Sequence of chain 1.C:
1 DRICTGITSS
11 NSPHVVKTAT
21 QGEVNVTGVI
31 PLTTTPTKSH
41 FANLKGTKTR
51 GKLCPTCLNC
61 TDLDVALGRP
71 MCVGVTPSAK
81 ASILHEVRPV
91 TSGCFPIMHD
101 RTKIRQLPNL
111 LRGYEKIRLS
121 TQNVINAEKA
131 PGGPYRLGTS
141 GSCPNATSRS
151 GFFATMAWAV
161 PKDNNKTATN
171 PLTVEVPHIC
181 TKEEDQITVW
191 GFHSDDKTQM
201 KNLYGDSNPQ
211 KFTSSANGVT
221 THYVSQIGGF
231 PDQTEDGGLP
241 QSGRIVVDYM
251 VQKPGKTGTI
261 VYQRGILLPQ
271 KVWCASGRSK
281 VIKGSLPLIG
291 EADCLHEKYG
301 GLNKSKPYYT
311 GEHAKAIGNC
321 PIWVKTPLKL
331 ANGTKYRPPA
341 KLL

A small-molecule ligand and the protein it binds are described below.
Small molecule (SMILES): CC(=O)N[C@H]1[C@H](O[C@H]2[C@H](O)[C@@H](NC(C)=O)CO[C@@H]2CO)O[C@H](CO)[C@@H](O)[C@@H]1O

Sequence of chain 1.D:
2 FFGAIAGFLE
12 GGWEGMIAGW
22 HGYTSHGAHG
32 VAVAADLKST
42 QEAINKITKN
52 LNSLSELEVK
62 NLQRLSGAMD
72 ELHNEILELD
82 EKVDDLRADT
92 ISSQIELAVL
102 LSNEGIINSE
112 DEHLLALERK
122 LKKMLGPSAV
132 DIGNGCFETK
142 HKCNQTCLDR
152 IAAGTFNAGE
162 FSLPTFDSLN

Binding-site contacts:
Ligand atom C2 contacts residue ASN332 of chain 1.C at 2.5 Å.
Ligand atom O5 contacts residue TRP21 of chain 1.D at 4.1 Å.
Ligand atom O3 contacts residue ILE45 of chain 1.D at 3.7 Å.
Ligand atom O5 contacts residue ASN332 of chain 1.C at 2.0 Å (h-bond).
Ligand atom C4 contacts residue ASN332 of chain 1.C at 4.1 Å.
Ligand atom O6 contacts residue ILE45 of chain 1.D at 4.2 Å.
Ligand atom C8 contacts residue ILE30 of chain 1.C at 3.9 Å (hydrophobic).
Ligand atom O4 contacts residue ILE45 of chain 1.D at 3.8 Å.
Ligand atom C8 contacts residue ASN332 of chain 1.C at 3.9 Å.
Ligand atom C6 contacts residue ASN332 of chain 1.C at 4.2 Å.
Ligand atom O7 contacts residue ILE30 of chain 1.C at 3.8 Å.
Ligand atom C5 contacts residue ASN332 of chain 1.C at 3.4 Å.
Ligand atom C5 contacts residue ILE45 of chain 1.D at 4.0 Å (hydrophobic).
Ligand atom C4 contacts residue ILE45 of chain 1.D at 4.5 Å (hydrophobic).
Ligand atom C6 contacts residue TRP21 of chain 1.D at 3.9 Å (hydrophobic).
Ligand atom C7 contacts residue ILE30 of chain 1.C at 3.9 Å (hydrophobic).
Ligand atom C3 contacts residue ASN332 of chain 1.C at 3.8 Å.
Ligand atom N2 contacts residue ILE30 of chain 1.C at 4.1 Å.
Ligand atom C7 contacts residue ASN332 of chain 1.C at 3.8 Å.
Ligand atom O6 contacts residue TRP21 of chain 1.D at 3.4 Å (h-bond).
Ligand atom C1 contacts residue ASN332 of chain 1.C at 1.4 Å.
Ligand atom C5 contacts residue TRP21 of chain 1.D at 4.0 Å (hydrophobic).
Ligand atom N2 contacts residue ASN332 of chain 1.C at 3.1 Å (h-bond).